Binding-site contacts:
Ligand atom O10 contacts residue ASP70 of chain 1.C at 3.5 Å.
Ligand atom O9 contacts residue ALA166 of chain 1.C at 3.6 Å.
Ligand atom C8 contacts residue ARG212 of chain 1.C at 3.5 Å.
Ligand atom C2 contacts residue ASP70 of chain 1.C at 3.8 Å.
Ligand atom C11 contacts residue TRP98 of chain 1.C at 3.9 Å (hydrophobic).
Ligand atom O6 contacts residue ARG212 of chain 1.C at 3.3 Å (salt-bridge).
Ligand atom C9 contacts residue ALA166 of chain 1.C at 3.7 Å (hydrophobic).
Ligand atom O6 contacts residue GLU197 of chain 1.C at 3.5 Å (salt-bridge).
Ligand atom C9 contacts residue ASN214 of chain 1.C at 3.9 Å.
Ligand atom C4 contacts residue TYR325 of chain 1.C at 3.5 Å (hydrophobic).
Ligand atom C3 contacts residue TYR325 of chain 1.C at 2.9 Å (hydrophobic).
Ligand atom O1A contacts residue ARG212 of chain 1.C at 3.3 Å (salt-bridge).
Ligand atom O8 contacts residue GLU197 of chain 1.C at 3.8 Å.
Ligand atom O6 contacts residue TYR325 of chain 1.C at 2.6 Å (h-bond).
Ligand atom O1A contacts residue TYR325 of chain 1.C at 3.6 Å (h-bond).
Ligand atom O8 contacts residue ARG212 of chain 1.C at 3.5 Å.
Ligand atom C6 contacts residue TYR325 of chain 1.C at 3.5 Å (hydrophobic).
Ligand atom C3 contacts residue ASP70 of chain 1.C at 3.8 Å.
Ligand atom O1B contacts residue ARG37 of chain 1.C at 2.9 Å (salt-bridge).
Ligand atom O4 contacts residue GLU38 of chain 1.C at 3.1 Å (salt-bridge).
Ligand atom C2 contacts residue TYR325 of chain 1.C at 3.0 Å (hydrophobic).
Ligand atom C6 contacts residue GLU197 of chain 1.C at 3.5 Å.
Ligand atom C3 contacts residue GLU38 of chain 1.C at 3.5 Å.
Ligand atom C1 contacts residue ARG291 of chain 1.C at 3.7 Å.
Ligand atom C5 contacts residue ASP70 of chain 1.C at 3.8 Å.
Ligand atom O8 contacts residue GLU196 of chain 1.C at 3.2 Å (salt-bridge).
Ligand atom C9 contacts residue GLU196 of chain 1.C at 3.3 Å.
Ligand atom O4 contacts residue ASP70 of chain 1.C at 3.3 Å.
Ligand atom C11 contacts residue ILE142 of chain 1.C at 4.0 Å (hydrophobic).
Ligand atom C3 contacts residue ARG37 of chain 1.C at 3.8 Å.
Ligand atom O9 contacts residue ARG144 of chain 1.C at 3.4 Å (salt-bridge).
Ligand atom C8 contacts residue GLU196 of chain 1.C at 3.9 Å.
Ligand atom O10 contacts residue ARG71 of chain 1.C at 2.9 Å (salt-bridge).
Ligand atom C1 contacts residue TYR325 of chain 1.C at 3.2 Å (hydrophobic).
Ligand atom O9 contacts residue GLU196 of chain 1.C at 2.6 Å (salt-bridge).
Ligand atom O1B contacts residue TYR325 of chain 1.C at 3.6 Å.
Ligand atom O2 contacts residue ASP70 of chain 1.C at 2.6 Å (salt-bridge).
Ligand atom O1B contacts residue ARG291 of chain 1.C at 3.0 Å (salt-bridge).
Ligand atom O1A contacts residue ARG291 of chain 1.C at 3.0 Å (salt-bridge).
Ligand atom C4 contacts residue GLU38 of chain 1.C at 3.7 Å.

A protein and the small-molecule ligand that binds it are described below.
Small molecule (SMILES): CC(=O)N[C@H]1[C@H]([C@H](O)[C@H](O)CO)O[C@@](O)(C(=O)O)C[C@@H]1O

Sequence of chain 1.C:
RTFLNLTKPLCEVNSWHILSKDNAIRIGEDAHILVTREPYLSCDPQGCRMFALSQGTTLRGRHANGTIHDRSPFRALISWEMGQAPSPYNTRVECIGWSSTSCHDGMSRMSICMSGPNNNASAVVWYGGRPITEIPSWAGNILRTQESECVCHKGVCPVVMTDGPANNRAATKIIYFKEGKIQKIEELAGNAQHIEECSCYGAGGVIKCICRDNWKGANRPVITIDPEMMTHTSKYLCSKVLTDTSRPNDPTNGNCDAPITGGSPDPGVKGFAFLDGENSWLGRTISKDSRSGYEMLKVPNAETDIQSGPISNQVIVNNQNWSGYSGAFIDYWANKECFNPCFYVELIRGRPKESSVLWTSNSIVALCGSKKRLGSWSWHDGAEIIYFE